Binding-site contacts:
Ligand atom O7 contacts residue GLU82 of chain 1.A at 3.7 Å.
Ligand atom C6 contacts residue THR116 of chain 1.A at 3.9 Å.
Ligand atom C1 contacts residue ASN114 of chain 1.A at 1.4 Å.
Ligand atom C7 contacts residue GLU82 of chain 1.A at 3.6 Å.
Ligand atom O5 contacts residue ASN114 of chain 1.A at 2.4 Å (h-bond).
Ligand atom O7 contacts residue ASN114 of chain 1.A at 4.5 Å.
Ligand atom C1 contacts residue ASN138 of chain 1.A at 3.4 Å.
Ligand atom N2 contacts residue ASN114 of chain 1.A at 2.9 Å (h-bond).
Ligand atom O7 contacts residue ASN83 of chain 1.A at 4.2 Å.
Ligand atom O6 contacts residue THR116 of chain 1.A at 3.7 Å.
Ligand atom O5 contacts residue ASN138 of chain 1.A at 3.0 Å (h-bond).
Ligand atom C7 contacts residue ASN114 of chain 1.A at 4.0 Å.
Ligand atom C2 contacts residue ASN114 of chain 1.A at 2.5 Å.
Ligand atom C3 contacts residue ASN114 of chain 1.A at 3.8 Å.
Ligand atom C5 contacts residue ASN138 of chain 1.A at 3.5 Å.
Ligand atom C8 contacts residue GLU82 of chain 1.A at 3.2 Å.
Ligand atom C5 contacts residue ASN114 of chain 1.A at 3.6 Å.
Ligand atom N2 contacts residue GLU82 of chain 1.A at 4.1 Å.
Ligand atom C4 contacts residue ASN114 of chain 1.A at 4.3 Å.
Ligand atom C6 contacts residue ASN138 of chain 1.A at 3.9 Å.
Ligand atom C2 contacts residue GLU82 of chain 1.A at 4.1 Å.

Sequence of chain 1.A:
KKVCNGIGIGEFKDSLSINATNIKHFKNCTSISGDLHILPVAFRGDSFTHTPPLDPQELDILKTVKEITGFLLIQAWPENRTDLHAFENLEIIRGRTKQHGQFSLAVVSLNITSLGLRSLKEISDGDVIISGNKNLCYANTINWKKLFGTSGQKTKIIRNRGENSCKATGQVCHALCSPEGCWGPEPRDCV

A protein and the small-molecule ligand that binds it are described below.
Small molecule (SMILES): CC(=O)N[C@H]1[C@H](O[C@H]2[C@H](O)[C@@H](NC(C)=O)CO[C@@H]2CO)O[C@H](CO)[C@@H](O)[C@@H]1O